Sequence of chain 2.A:
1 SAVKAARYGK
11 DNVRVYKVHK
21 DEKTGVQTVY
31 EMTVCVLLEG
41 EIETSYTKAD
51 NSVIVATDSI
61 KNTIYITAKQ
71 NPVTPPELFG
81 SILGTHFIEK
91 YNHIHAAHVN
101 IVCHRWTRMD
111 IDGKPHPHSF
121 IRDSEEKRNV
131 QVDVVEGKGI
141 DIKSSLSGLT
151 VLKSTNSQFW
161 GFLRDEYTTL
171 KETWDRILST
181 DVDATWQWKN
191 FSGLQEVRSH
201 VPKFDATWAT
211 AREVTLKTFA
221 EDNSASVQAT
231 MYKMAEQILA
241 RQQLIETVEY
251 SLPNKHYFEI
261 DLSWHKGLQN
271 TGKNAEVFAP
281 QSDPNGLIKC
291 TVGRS

Binding-site contacts:
Ligand atom C2 contacts residue VAL227 of chain 2.A at 3.9 Å (hydrophobic).
Ligand atom C4 contacts residue PHE159 of chain 2.A at 3.4 Å (hydrophobic).
Ligand atom N9 contacts residue ARG176 of chain 2.A at 3.8 Å.
Ligand atom N3 contacts residue ASN254 of chain 2.A at 3.3 Å (h-bond).
Ligand atom C2 contacts residue PHE159 of chain 2.A at 3.6 Å (hydrophobic).
Ligand atom N8 contacts residue THR57 of chain 1.A at 3.2 Å (h-bond).
Ligand atom C5 contacts residue PHE159 of chain 2.A at 3.4 Å (hydrophobic).
Ligand atom C6 contacts residue GLN228 of chain 2.A at 3.7 Å.
Ligand atom O2 contacts residue SER226 of chain 2.A at 3.5 Å.
Ligand atom N8 contacts residue ALA56 of chain 1.A at 3.7 Å.
Ligand atom N1 contacts residue PHE159 of chain 2.A at 3.5 Å.
Ligand atom N7 contacts residue ALA56 of chain 1.A at 3.5 Å.
Ligand atom C4 contacts residue ARG176 of chain 2.A at 3.7 Å.
Ligand atom N9 contacts residue PHE159 of chain 2.A at 3.6 Å.
Ligand atom O6 contacts residue TYR8 of chain 1.A at 3.9 Å.
Ligand atom O2 contacts residue GLN228 of chain 2.A at 3.9 Å.
Ligand atom C6 contacts residue PHE159 of chain 2.A at 3.4 Å (hydrophobic).
Ligand atom O6 contacts residue THR57 of chain 1.A at 3.8 Å.
Ligand atom C2 contacts residue GLN228 of chain 2.A at 4.0 Å.
Ligand atom O2 contacts residue ARG176 of chain 2.A at 2.8 Å (salt-bridge).
Ligand atom N7 contacts residue ASP58 of chain 1.A at 4.0 Å.
Ligand atom N7 contacts residue PHE159 of chain 2.A at 3.6 Å.
Ligand atom N8 contacts residue ASP58 of chain 1.A at 3.8 Å.
Ligand atom N9 contacts residue LEU170 of chain 2.A at 4.1 Å.
Ligand atom N3 contacts residue PHE159 of chain 2.A at 3.7 Å.
Ligand atom O6 contacts residue PHE159 of chain 2.A at 3.8 Å.
Ligand atom N8 contacts residue PHE159 of chain 2.A at 3.7 Å.
Ligand atom C2 contacts residue ASN254 of chain 2.A at 3.9 Å.
Ligand atom N8 contacts residue LEU170 of chain 2.A at 3.8 Å.
Ligand atom N9 contacts residue THR57 of chain 1.A at 4.0 Å.
Ligand atom N3 contacts residue ARG176 of chain 2.A at 2.9 Å (salt-bridge).
Ligand atom O6 contacts residue GLN228 of chain 2.A at 2.8 Å (h-bond).
Ligand atom C2 contacts residue ARG176 of chain 2.A at 3.4 Å.
Ligand atom C4 contacts residue ASN254 of chain 2.A at 3.8 Å.
Ligand atom N7 contacts residue THR57 of chain 1.A at 2.7 Å (h-bond).
Ligand atom O2 contacts residue VAL227 of chain 2.A at 2.9 Å (h-bond).
Ligand atom O6 contacts residue ILE54 of chain 1.A at 3.4 Å.
Ligand atom N1 contacts residue GLN228 of chain 2.A at 3.1 Å (h-bond).
Ligand atom O2 contacts residue PHE159 of chain 2.A at 3.9 Å.
Ligand atom C5 contacts residue THR57 of chain 1.A at 3.8 Å.

Sequence of chain 1.A:
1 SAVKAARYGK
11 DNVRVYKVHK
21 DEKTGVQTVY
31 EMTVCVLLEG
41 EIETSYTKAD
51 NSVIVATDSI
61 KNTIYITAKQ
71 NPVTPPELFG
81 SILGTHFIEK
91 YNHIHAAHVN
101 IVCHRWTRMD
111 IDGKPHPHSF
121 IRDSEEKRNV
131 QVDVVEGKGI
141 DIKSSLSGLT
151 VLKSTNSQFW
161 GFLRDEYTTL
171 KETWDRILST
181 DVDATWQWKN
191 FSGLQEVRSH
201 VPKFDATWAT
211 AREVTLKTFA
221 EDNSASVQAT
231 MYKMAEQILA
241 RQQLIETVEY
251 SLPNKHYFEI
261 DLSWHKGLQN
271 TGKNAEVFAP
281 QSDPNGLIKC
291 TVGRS

This small molecule binds to this protein.
Small molecule (SMILES): O=c1[nH]c(=O)c2nn[nH]c2[nH]1